A small-molecule ligand and the protein it binds are described below.
Small molecule (SMILES): NC[C@@H]1O[C@H](O[C@H]2[C@@H](O)[C@H](O[C@@H]3[C@@H](O)[C@H](N)C[C@H](N)[C@H]3O[C@H]3O[C@H](CO)[C@@H](O)[C@H](O)[C@H]3N)O[C@@H]2CO)[C@H](N)[C@@H](O)[C@@H]1O

Sequence of chain 1.DC:
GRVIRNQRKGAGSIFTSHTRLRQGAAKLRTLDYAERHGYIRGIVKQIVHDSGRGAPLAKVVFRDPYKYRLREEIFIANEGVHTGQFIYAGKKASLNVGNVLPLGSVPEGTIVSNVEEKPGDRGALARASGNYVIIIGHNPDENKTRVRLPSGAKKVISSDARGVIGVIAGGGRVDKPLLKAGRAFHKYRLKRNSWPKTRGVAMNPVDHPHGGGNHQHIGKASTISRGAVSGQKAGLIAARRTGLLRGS

Binding-site contacts:
Ligand atom N64 contacts residue ASP175 of chain 1.DC at 3.8 Å.
Ligand atom C54 contacts residue ASP175 of chain 1.DC at 4.3 Å.
Ligand atom C64 contacts residue ASP175 of chain 1.DC at 3.1 Å.
Ligand atom O54 contacts residue VAL174 of chain 1.DC at 4.3 Å.
Ligand atom N64 contacts residue VAL174 of chain 1.DC at 3.2 Å (h-bond).
Ligand atom C64 contacts residue VAL174 of chain 1.DC at 3.6 Å (hydrophobic).
Ligand atom C54 contacts residue VAL174 of chain 1.DC at 4.4 Å (hydrophobic).